Sequence of chain 1.C:
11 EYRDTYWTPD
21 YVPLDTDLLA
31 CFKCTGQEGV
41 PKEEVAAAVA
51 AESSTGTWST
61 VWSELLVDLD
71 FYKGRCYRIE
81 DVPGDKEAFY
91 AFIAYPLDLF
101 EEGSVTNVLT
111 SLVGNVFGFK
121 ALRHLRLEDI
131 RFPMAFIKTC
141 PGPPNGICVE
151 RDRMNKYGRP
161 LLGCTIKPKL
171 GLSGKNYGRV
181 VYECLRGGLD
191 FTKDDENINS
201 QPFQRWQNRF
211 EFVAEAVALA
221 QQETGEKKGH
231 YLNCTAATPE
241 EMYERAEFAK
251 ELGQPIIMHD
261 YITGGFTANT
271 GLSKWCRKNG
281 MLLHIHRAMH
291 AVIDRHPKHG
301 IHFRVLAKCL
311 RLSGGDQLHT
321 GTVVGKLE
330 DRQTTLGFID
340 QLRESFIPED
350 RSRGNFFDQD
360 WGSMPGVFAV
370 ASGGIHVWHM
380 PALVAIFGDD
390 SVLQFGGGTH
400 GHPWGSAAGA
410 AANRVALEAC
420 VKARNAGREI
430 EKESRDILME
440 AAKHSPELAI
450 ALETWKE

Sequence of chain 1.M:
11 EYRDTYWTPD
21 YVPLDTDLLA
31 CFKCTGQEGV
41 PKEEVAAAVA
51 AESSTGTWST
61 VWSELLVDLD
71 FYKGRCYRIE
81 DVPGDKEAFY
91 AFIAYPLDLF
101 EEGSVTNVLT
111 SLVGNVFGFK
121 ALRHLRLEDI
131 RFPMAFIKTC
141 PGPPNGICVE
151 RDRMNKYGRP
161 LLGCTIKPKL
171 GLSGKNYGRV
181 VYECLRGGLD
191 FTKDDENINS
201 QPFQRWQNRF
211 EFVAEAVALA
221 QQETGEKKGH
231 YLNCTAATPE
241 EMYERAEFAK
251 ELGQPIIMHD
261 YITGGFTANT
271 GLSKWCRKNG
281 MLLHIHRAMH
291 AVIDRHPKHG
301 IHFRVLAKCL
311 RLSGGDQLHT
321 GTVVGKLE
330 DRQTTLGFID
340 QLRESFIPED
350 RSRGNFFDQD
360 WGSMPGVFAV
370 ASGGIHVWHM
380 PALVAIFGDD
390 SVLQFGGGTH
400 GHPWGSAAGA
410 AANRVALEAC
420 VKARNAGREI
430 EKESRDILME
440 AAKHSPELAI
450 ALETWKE

Binding-site contacts:
Ligand atom O1 contacts residue SER59 of chain 1.M at 3.2 Å (h-bond).
Ligand atom O4P contacts residue GLY395 of chain 1.C at 3.5 Å (h-bond).
Ligand atom O4P contacts residue SER371 of chain 1.C at 3.8 Å.
Ligand atom O3P contacts residue THR60 of chain 1.M at 2.7 Å (h-bond).
Ligand atom O2P contacts residue SER59 of chain 1.M at 3.2 Å (h-bond).
Ligand atom P1 contacts residue GLY396 of chain 1.C at 3.8 Å.
Ligand atom C5 contacts residue GLY373 of chain 1.C at 3.5 Å.
Ligand atom O3P contacts residue SER59 of chain 1.M at 4.1 Å.
Ligand atom O5P contacts residue PHE394 of chain 1.C at 2.6 Å.
Ligand atom P2 contacts residue GLY373 of chain 1.C at 3.6 Å.
Ligand atom O3 contacts residue GLY397 of chain 1.C at 3.6 Å (h-bond).
Ligand atom O6P contacts residue LYS167 of chain 1.C at 3.4 Å.
Ligand atom O5 contacts residue GLY396 of chain 1.C at 3.6 Å.
Ligand atom O5 contacts residue GLY395 of chain 1.C at 3.6 Å (h-bond).
Ligand atom P2 contacts residue PHE394 of chain 1.C at 4.0 Å.
Ligand atom P1 contacts residue SER59 of chain 1.M at 3.7 Å.
Ligand atom O2 contacts residue SER59 of chain 1.M at 2.8 Å (h-bond).
Ligand atom C1 contacts residue GLY396 of chain 1.C at 3.8 Å.
Ligand atom O2P contacts residue GLY396 of chain 1.C at 2.9 Å (h-bond).
Ligand atom P2 contacts residue GLY396 of chain 1.C at 3.8 Å.
Ligand atom P1 contacts residue TRP454 of chain 1.C at 3.8 Å.
Ligand atom C3 contacts residue GLY373 of chain 1.C at 3.7 Å.
Ligand atom O5P contacts residue GLY395 of chain 1.C at 1.3 Å (h-bond).
Ligand atom O3 contacts residue GLY373 of chain 1.C at 3.7 Å.
Ligand atom O2P contacts residue THR60 of chain 1.M at 3.7 Å.
Ligand atom O3 contacts residue GLY396 of chain 1.C at 2.9 Å (h-bond).
Ligand atom O6P contacts residue GLY395 of chain 1.C at 3.2 Å.
Ligand atom C2 contacts residue SER59 of chain 1.M at 3.8 Å.
Ligand atom O1P contacts residue TRP454 of chain 1.C at 2.5 Å (h-bond).
Ligand atom O4P contacts residue GLY372 of chain 1.C at 3.2 Å (h-bond).
Ligand atom P1 contacts residue THR60 of chain 1.M at 3.8 Å.
Ligand atom P2 contacts residue GLY395 of chain 1.C at 2.8 Å.
Ligand atom O1P contacts residue GLY396 of chain 1.C at 3.8 Å.
Ligand atom O5 contacts residue GLY373 of chain 1.C at 3.1 Å (h-bond).
Ligand atom C1 contacts residue SER59 of chain 1.M at 3.7 Å.
Ligand atom O3 contacts residue GLY395 of chain 1.C at 4.0 Å.
Ligand atom O3P contacts residue TRP454 of chain 1.C at 4.0 Å.
Ligand atom O2P contacts residue GLY400 of chain 1.C at 3.3 Å.
Ligand atom O5P contacts residue GLY396 of chain 1.C at 3.0 Å (h-bond).
Ligand atom O4P contacts residue GLY373 of chain 1.C at 3.0 Å (h-bond).

This protein binds this small molecule.
Small molecule (SMILES): O=C(O)[C@@](O)(COP(=O)(O)O)[C@H](O)[C@H](O)COP(=O)(O)O